This small molecule binds to this protein.
Small molecule (SMILES): O=P(O)(O)OC[C@H](O)CO

Sequence of chain 2.A:
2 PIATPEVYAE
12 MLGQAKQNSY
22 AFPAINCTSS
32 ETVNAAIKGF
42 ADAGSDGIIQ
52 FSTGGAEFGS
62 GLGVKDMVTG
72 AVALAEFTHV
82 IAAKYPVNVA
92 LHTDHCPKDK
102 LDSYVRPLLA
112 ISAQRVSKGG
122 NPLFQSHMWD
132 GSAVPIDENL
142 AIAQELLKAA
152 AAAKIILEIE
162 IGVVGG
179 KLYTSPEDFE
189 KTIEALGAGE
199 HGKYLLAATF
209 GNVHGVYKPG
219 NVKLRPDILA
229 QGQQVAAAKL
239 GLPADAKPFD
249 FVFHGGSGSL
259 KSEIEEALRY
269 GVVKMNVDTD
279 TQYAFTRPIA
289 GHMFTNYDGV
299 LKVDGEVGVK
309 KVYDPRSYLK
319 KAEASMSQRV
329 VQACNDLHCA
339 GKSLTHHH

Sequence of chain 1.A:
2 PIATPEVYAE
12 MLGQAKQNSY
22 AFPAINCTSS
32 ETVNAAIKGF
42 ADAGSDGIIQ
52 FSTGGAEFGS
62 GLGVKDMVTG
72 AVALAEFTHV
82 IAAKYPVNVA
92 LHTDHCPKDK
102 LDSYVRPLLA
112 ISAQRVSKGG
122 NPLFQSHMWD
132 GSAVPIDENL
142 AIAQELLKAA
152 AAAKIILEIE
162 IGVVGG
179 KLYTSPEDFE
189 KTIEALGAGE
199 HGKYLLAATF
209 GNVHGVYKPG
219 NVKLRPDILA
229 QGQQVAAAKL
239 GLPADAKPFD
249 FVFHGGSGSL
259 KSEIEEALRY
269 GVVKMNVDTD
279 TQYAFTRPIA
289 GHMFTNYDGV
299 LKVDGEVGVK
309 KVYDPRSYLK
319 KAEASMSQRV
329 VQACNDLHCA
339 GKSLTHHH

Binding-site contacts:
Ligand atom C1 contacts residue ZN1 of chain 2.F at 3.5 Å.
Ligand atom C1 contacts residue 13P1 of chain 2.B at 3.4 Å.
Ligand atom O2P contacts residue SER53 of chain 2.A at 2.5 Å (h-bond).
Ligand atom O2P contacts residue GLY55 of chain 2.A at 4.4 Å.
Ligand atom C3 contacts residue ASP95 of chain 2.A at 4.0 Å.
Ligand atom O2 contacts residue ASN27 of chain 2.A at 3.8 Å.
Ligand atom C3 contacts residue ASP276 of chain 2.A at 4.3 Å.
Ligand atom C2 contacts residue 13P1 of chain 2.B at 2.9 Å.
Ligand atom C2 contacts residue ZN1 of chain 2.F at 4.3 Å.
Ligand atom O1 contacts residue ZN1 of chain 2.F at 3.9 Å.
Ligand atom P contacts residue SER53 of chain 2.A at 3.5 Å.
Ligand atom C3 contacts residue ASN27 of chain 2.A at 4.4 Å.
Ligand atom O1 contacts residue 13P1 of chain 2.C at 4.3 Å.
Ligand atom C2 contacts residue HIS96 of chain 2.A at 4.4 Å.
Ligand atom O2 contacts residue ASP276 of chain 2.A at 3.0 Å (salt-bridge).
Ligand atom O1 contacts residue HIS96 of chain 2.A at 3.5 Å.
Ligand atom C1 contacts residue 13P1 of chain 2.C at 3.3 Å.
Ligand atom O4P contacts residue SER53 of chain 2.A at 3.8 Å.
Ligand atom C2 contacts residue 13P1 of chain 2.C at 3.0 Å.
Ligand atom C1 contacts residue ASP95 of chain 2.A at 4.4 Å.
Ligand atom C2 contacts residue ASP276 of chain 2.A at 4.2 Å.
Ligand atom O2 contacts residue 13P1 of chain 2.C at 2.9 Å.
Ligand atom O2P contacts residue GLY56 of chain 2.A at 3.9 Å.
Ligand atom C2 contacts residue ASN27 of chain 2.A at 4.2 Å.
Ligand atom P contacts residue ARG314 of chain 1.A at 3.6 Å.
Ligand atom C3 contacts residue 13P1 of chain 2.B at 4.2 Å.
Ligand atom O1P contacts residue SER53 of chain 2.A at 3.7 Å.
Ligand atom O3P contacts residue ARG314 of chain 1.A at 3.0 Å (salt-bridge).
Ligand atom C1 contacts residue HIS96 of chain 2.A at 4.0 Å.
Ligand atom O1P contacts residue ASP276 of chain 2.A at 3.4 Å (salt-bridge).
Ligand atom O2 contacts residue ASP95 of chain 2.A at 4.1 Å.
Ligand atom O1P contacts residue ASN27 of chain 2.A at 4.2 Å.
Ligand atom C2 contacts residue ASP95 of chain 2.A at 3.5 Å.
Ligand atom P contacts residue ASP276 of chain 2.A at 4.4 Å.
Ligand atom O2 contacts residue 13P1 of chain 2.B at 2.7 Å (h-bond).
Ligand atom O2P contacts residue ARG314 of chain 1.A at 2.7 Å (salt-bridge).
Ligand atom O1 contacts residue HIS212 of chain 2.A at 3.5 Å.
Ligand atom C3 contacts residue SER53 of chain 2.A at 3.8 Å.
Ligand atom O3P contacts residue ASP276 of chain 2.A at 4.4 Å.
Ligand atom C1 contacts residue HIS212 of chain 2.A at 3.4 Å.